Binding-site contacts:
Ligand atom C2 contacts residue GLU373 of chain 1.A at 3.6 Å.
Ligand atom O4 contacts residue GLU427 of chain 1.A at 2.6 Å (salt-bridge).
Ligand atom O2 contacts residue ASN187 of chain 1.A at 2.9 Å (h-bond).
Ligand atom C5 contacts residue TYR317 of chain 1.A at 3.9 Å (hydrophobic).
Ligand atom O6 contacts residue GLU427 of chain 1.A at 2.6 Å (salt-bridge).
Ligand atom C1 contacts residue GLU188 of chain 1.A at 3.3 Å.
Ligand atom C3 contacts residue HIS143 of chain 1.A at 3.7 Å.
Ligand atom C6 contacts residue GLU427 of chain 1.A at 3.4 Å.
Ligand atom O6 contacts residue TRP346 of chain 1.A at 3.9 Å.
Ligand atom C3 contacts residue TRP420 of chain 1.A at 3.7 Å (hydrophobic).
Ligand atom O3 contacts residue GLN42 of chain 1.A at 2.6 Å (h-bond).
Ligand atom O4 contacts residue TRP428 of chain 1.A at 3.5 Å (h-bond).
Ligand atom O3 contacts residue TRP420 of chain 1.A at 3.7 Å.
Ligand atom C2 contacts residue GLU188 of chain 1.A at 3.9 Å.
Ligand atom C7 contacts residue TRP346 of chain 1.A at 3.7 Å (hydrophobic).
Ligand atom C2 contacts residue HIS143 of chain 1.A at 3.8 Å.
Ligand atom C2 contacts residue ASN187 of chain 1.A at 3.9 Å.
Ligand atom O2 contacts residue GLU188 of chain 1.A at 3.8 Å.
Ligand atom C4 contacts residue GLU427 of chain 1.A at 3.5 Å.
Ligand atom O2 contacts residue HIS143 of chain 1.A at 3.2 Å (h-bond).
Ligand atom C3 contacts residue GLN42 of chain 1.A at 3.7 Å.
Ligand atom N contacts residue GLU373 of chain 1.A at 3.1 Å (salt-bridge).
Ligand atom O4 contacts residue TRP420 of chain 1.A at 3.2 Å.
Ligand atom C4 contacts residue TRP428 of chain 1.A at 3.6 Å (hydrophobic).
Ligand atom C6 contacts residue PHE436 of chain 1.A at 3.8 Å (hydrophobic).
Ligand atom C5 contacts residue GLU373 of chain 1.A at 3.6 Å.
Ligand atom C2 contacts residue TRP144 of chain 1.A at 3.9 Å (hydrophobic).
Ligand atom C8 contacts residue GLU373 of chain 1.A at 3.5 Å.
Ligand atom O3 contacts residue HIS143 of chain 1.A at 2.8 Å (h-bond).
Ligand atom O4 contacts residue GLN42 of chain 1.A at 2.9 Å (h-bond).
Ligand atom C7 contacts residue TYR317 of chain 1.A at 3.2 Å (hydrophobic).
Ligand atom C8 contacts residue TYR317 of chain 1.A at 3.2 Å (hydrophobic).
Ligand atom C7 contacts residue PHE436 of chain 1.A at 3.8 Å (hydrophobic).
Ligand atom C3 contacts residue TRP428 of chain 1.A at 3.7 Å (hydrophobic).
Ligand atom O3 contacts residue TRP428 of chain 1.A at 2.8 Å (h-bond).
Ligand atom C5 contacts residue TRP420 of chain 1.A at 3.6 Å (hydrophobic).
Ligand atom O2 contacts residue GLU373 of chain 1.A at 2.5 Å (salt-bridge).
Ligand atom N contacts residue TYR317 of chain 1.A at 3.8 Å.
Ligand atom C5 contacts residue GLU427 of chain 1.A at 3.9 Å.
Ligand atom C1 contacts residue GLU373 of chain 1.A at 3.4 Å.

Sequence of chain 1.A:
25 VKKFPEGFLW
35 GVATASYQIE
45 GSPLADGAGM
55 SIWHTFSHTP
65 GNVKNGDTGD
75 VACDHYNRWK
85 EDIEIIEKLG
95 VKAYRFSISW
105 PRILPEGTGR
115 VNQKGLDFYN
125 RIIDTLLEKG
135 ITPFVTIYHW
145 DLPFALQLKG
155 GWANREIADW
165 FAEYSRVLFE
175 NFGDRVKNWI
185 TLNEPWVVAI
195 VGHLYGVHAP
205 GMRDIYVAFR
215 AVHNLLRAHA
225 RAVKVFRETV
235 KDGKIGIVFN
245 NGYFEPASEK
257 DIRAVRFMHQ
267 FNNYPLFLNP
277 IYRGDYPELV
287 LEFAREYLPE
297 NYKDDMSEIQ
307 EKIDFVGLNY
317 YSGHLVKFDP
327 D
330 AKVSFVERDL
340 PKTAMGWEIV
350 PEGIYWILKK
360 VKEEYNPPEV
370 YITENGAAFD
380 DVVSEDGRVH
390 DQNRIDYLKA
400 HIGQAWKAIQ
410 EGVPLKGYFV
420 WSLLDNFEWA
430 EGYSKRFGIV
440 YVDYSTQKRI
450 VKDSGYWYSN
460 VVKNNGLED

A protein and the small-molecule ligand that binds it are described below.
Small molecule (SMILES): O[C@H]1[C@H](O)[C@@H](O)CN2CC[C@H](O)[C@H]12